Binding-site contacts:
Ligand atom O2 contacts residue GLY82 of chain 2.A at 3.6 Å.
Ligand atom O4 contacts residue GLY286 of chain 2.A at 3.4 Å (h-bond).
Ligand atom C1 contacts residue ASP298 of chain 2.A at 3.8 Å.
Ligand atom C2 contacts residue ASP298 of chain 2.A at 3.5 Å.
Ligand atom O6 contacts residue ASP298 of chain 2.A at 3.4 Å (salt-bridge).
Ligand atom O6 contacts residue GLY82 of chain 2.A at 2.7 Å (h-bond).
Ligand atom O2 contacts residue ASP298 of chain 2.A at 2.8 Å (salt-bridge).
Ligand atom C2 contacts residue GLY81 of chain 2.A at 3.9 Å.
Ligand atom C6 contacts residue GLY82 of chain 2.A at 3.4 Å.
Ligand atom O3 contacts residue SER285 of chain 2.A at 3.8 Å.
Ligand atom O3 contacts residue ASP298 of chain 2.A at 3.9 Å.
Ligand atom C3 contacts residue GLY286 of chain 2.A at 3.9 Å.
Ligand atom C4 contacts residue ASP298 of chain 2.A at 3.3 Å.
Ligand atom O2 contacts residue ASN301 of chain 2.A at 2.8 Å (h-bond).
Ligand atom O2 contacts residue GLY81 of chain 2.A at 2.9 Å (h-bond).
Ligand atom C27 contacts residue BGC1 of chain 3.E at 3.3 Å.
Ligand atom C1 contacts residue GLY81 of chain 2.A at 3.7 Å.
Ligand atom O3 contacts residue ALA287 of chain 2.A at 3.9 Å.
Ligand atom C6 contacts residue ASN137 of chain 2.A at 3.5 Å.
Ligand atom O2 contacts residue LEU139 of chain 2.A at 3.5 Å.
Ligand atom O2 contacts residue ASN80 of chain 2.A at 3.7 Å.
Ligand atom O5 contacts residue GLY82 of chain 2.A at 3.9 Å.
Ligand atom O3 contacts residue GLY286 of chain 2.A at 2.7 Å (h-bond).
Ligand atom C6 contacts residue GLY81 of chain 2.A at 3.7 Å.
Ligand atom C1 contacts residue ASN301 of chain 2.A at 1.5 Å.
Ligand atom O5 contacts residue ASN301 of chain 2.A at 2.3 Å (h-bond).
Ligand atom O4 contacts residue SER285 of chain 2.A at 3.3 Å (h-bond).
Ligand atom O3 contacts residue LEU139 of chain 2.A at 3.5 Å.
Ligand atom O6 contacts residue TYR299 of chain 2.A at 3.6 Å.
Ligand atom C5 contacts residue GLY81 of chain 2.A at 3.9 Å.
Ligand atom C3 contacts residue ASN301 of chain 2.A at 3.8 Å.
Ligand atom O3 contacts residue ASN80 of chain 2.A at 3.6 Å.
Ligand atom C5 contacts residue ASN301 of chain 2.A at 3.6 Å.
Ligand atom C5 contacts residue ASP298 of chain 2.A at 3.7 Å.
Ligand atom O3 contacts residue CYS284 of chain 2.A at 3.7 Å.
Ligand atom C3 contacts residue ASP298 of chain 2.A at 3.8 Å.
Ligand atom O3 contacts residue BGC1 of chain 3.E at 3.1 Å (h-bond).
Ligand atom O5 contacts residue GLY81 of chain 2.A at 3.5 Å.
Ligand atom C6 contacts residue LEU139 of chain 2.A at 3.7 Å (hydrophobic).
Ligand atom C2 contacts residue ASN301 of chain 2.A at 2.4 Å.

A protein and the small-molecule ligand that binds it are described below.
Small molecule (SMILES): CO[C@@H]1[C@@H](O)[C@H](C)O[C@@H](O[C@H]2[C@@H](O[C@@H]3CO[C@@H](O[C@H]4[C@@H](O[C@H]5O[C@H](C)[C@@H](O)[C@H](O[C@H]6O[C@H](CO)[C@@H](O)[C@H](O)[C@@H]6O)[C@@H]5O)[C@H](O[C@H]5O[C@H](CO)[C@H](O)[C@H](O)[C@H]5O)[C@H](O[C@H]5[C@H](O[C@@H]6OC[C@@H](O)[C@H](O)[C@H]6O)[C@@H](CO)OC[C@@H]5O)O[C@H]4C)[C@H](O)[C@H]3O)O[C@@H](C)[C@H](O)[C@H]2O)[C@@H]1OC

Sequence of chain 2.A:
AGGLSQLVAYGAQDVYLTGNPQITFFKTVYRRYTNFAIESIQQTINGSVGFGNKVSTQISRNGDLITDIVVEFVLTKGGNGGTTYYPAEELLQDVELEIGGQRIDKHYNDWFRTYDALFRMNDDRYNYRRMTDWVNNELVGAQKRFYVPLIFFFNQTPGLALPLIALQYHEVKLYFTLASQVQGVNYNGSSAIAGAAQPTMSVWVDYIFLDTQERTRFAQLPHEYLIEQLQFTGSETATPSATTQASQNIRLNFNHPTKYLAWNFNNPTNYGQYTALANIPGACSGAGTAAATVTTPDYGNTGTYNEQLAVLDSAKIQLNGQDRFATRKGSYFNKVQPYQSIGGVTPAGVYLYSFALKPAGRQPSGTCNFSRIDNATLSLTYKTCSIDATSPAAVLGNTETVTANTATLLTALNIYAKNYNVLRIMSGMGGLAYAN

Sequence of chain 3.A:
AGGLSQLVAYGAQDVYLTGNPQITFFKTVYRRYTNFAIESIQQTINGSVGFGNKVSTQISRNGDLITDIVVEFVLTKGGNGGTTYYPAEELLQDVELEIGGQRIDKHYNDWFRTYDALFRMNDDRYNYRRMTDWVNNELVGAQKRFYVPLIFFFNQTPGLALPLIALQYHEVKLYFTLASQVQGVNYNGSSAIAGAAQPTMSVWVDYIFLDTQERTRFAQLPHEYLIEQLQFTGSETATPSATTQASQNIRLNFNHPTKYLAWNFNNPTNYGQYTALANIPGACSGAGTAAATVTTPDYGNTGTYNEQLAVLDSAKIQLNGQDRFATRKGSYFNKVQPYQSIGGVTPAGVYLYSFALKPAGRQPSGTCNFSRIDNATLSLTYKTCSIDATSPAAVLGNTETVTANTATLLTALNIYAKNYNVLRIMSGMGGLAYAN